Sequence of chain 4.QA:
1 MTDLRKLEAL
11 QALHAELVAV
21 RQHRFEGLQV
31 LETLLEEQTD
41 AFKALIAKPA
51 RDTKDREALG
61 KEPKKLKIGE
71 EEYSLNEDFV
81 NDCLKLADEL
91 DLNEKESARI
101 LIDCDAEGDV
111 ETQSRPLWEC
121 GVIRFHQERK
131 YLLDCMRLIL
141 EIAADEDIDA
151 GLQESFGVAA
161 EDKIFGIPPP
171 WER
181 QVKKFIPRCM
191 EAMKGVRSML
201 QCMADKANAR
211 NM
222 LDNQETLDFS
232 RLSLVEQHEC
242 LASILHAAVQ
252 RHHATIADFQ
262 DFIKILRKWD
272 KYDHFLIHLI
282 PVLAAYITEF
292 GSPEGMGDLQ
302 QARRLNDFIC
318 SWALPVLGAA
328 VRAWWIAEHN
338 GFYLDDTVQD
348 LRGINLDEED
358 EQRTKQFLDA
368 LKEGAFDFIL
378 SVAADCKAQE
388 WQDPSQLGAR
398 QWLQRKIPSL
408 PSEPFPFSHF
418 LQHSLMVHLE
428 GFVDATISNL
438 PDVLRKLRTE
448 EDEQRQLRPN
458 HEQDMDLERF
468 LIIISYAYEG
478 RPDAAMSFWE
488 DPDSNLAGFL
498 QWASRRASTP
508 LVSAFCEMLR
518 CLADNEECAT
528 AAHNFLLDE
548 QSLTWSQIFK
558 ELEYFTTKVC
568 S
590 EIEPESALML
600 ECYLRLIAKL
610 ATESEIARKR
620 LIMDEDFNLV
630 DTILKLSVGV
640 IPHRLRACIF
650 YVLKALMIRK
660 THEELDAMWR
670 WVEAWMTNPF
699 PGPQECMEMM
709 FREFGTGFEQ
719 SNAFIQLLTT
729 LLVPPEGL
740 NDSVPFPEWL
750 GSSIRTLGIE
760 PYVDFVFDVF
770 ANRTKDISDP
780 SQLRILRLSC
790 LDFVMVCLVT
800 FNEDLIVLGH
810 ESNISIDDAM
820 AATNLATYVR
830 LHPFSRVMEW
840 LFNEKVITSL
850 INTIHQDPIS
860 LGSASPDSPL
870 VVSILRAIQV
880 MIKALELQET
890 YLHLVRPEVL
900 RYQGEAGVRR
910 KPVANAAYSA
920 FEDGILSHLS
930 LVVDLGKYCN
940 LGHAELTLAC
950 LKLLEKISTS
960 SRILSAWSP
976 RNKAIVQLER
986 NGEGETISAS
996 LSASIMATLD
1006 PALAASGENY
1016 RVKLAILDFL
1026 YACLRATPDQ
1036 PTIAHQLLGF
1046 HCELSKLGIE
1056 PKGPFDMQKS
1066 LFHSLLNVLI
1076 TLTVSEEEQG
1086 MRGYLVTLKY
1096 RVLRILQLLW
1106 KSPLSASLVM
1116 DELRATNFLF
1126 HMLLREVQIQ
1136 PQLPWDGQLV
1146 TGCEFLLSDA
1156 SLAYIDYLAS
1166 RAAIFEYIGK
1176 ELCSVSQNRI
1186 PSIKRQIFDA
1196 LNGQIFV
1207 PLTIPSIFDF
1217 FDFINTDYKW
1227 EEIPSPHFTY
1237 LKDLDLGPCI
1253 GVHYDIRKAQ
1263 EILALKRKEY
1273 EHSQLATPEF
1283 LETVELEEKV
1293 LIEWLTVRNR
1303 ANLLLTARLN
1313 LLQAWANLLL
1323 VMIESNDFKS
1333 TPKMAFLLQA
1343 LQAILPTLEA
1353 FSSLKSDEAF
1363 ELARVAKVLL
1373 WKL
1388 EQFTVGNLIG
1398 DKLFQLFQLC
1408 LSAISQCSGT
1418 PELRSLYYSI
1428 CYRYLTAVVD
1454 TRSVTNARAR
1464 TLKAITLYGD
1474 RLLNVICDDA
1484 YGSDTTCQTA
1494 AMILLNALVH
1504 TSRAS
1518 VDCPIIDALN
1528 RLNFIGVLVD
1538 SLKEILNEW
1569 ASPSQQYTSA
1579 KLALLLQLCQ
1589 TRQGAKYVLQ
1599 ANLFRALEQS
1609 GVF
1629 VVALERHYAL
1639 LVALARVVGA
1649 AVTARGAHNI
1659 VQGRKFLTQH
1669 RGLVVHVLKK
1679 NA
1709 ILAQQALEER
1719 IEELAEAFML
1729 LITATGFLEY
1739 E

This small molecule binds to this protein.
Small molecule (SMILES): N[C@@H](Cc1ccccc1)C(=O)NCC=O

Binding-site contacts:
Ligand atom CE2 contacts residue ARG442 of chain 4.QA at 3.6 Å.
Ligand atom CD1 contacts residue PHE496 of chain 4.QA at 3.7 Å (hydrophobic).
Ligand atom CA contacts residue ARG442 of chain 4.QA at 3.6 Å.
Ligand atom CB contacts residue PHE496 of chain 4.QA at 3.9 Å (hydrophobic).
Ligand atom O contacts residue ARG442 of chain 4.QA at 4.3 Å.
Ligand atom CE2 contacts residue PRO438 of chain 4.QA at 3.7 Å (hydrophobic).
Ligand atom O contacts residue ASN492 of chain 4.QA at 4.2 Å.
Ligand atom CE1 contacts residue ILE434 of chain 4.QA at 3.9 Å (hydrophobic).
Ligand atom CG contacts residue PHE496 of chain 4.QA at 4.0 Å (hydrophobic).
Ligand atom CA contacts residue ASN492 of chain 4.QA at 3.3 Å.
Ligand atom CD2 contacts residue PRO438 of chain 4.QA at 4.4 Å (hydrophobic).
Ligand atom N contacts residue ARG442 of chain 4.QA at 4.2 Å.
Ligand atom CB contacts residue ASN492 of chain 4.QA at 3.8 Å.
Ligand atom C contacts residue ARG442 of chain 4.QA at 4.4 Å.
Ligand atom N contacts residue SER491 of chain 4.QA at 4.1 Å.
Ligand atom CZ contacts residue PHE496 of chain 4.QA at 3.9 Å (hydrophobic).
Ligand atom CE1 contacts residue PRO438 of chain 4.QA at 3.8 Å (hydrophobic).
Ligand atom CG contacts residue GLY495 of chain 4.QA at 4.4 Å.
Ligand atom CB contacts residue GLY495 of chain 4.QA at 3.9 Å.
Ligand atom C contacts residue ASN492 of chain 4.QA at 4.0 Å.
Ligand atom CD1 contacts residue ILE434 of chain 4.QA at 4.1 Å (hydrophobic).
Ligand atom CE1 contacts residue PHE496 of chain 4.QA at 3.6 Å (hydrophobic).
Ligand atom CD2 contacts residue ARG442 of chain 4.QA at 3.5 Å.
Ligand atom O contacts residue PRO438 of chain 4.QA at 4.0 Å.
Ligand atom CD1 contacts residue ASN492 of chain 4.QA at 3.9 Å.
Ligand atom CZ contacts residue PRO438 of chain 4.QA at 3.4 Å (hydrophobic).
Ligand atom N contacts residue ASN492 of chain 4.QA at 3.3 Å (h-bond).
Ligand atom CG contacts residue ASN492 of chain 4.QA at 4.3 Å.
Ligand atom CD1 contacts residue PRO438 of chain 4.QA at 4.4 Å (hydrophobic).